Sequence of chain 1.B:
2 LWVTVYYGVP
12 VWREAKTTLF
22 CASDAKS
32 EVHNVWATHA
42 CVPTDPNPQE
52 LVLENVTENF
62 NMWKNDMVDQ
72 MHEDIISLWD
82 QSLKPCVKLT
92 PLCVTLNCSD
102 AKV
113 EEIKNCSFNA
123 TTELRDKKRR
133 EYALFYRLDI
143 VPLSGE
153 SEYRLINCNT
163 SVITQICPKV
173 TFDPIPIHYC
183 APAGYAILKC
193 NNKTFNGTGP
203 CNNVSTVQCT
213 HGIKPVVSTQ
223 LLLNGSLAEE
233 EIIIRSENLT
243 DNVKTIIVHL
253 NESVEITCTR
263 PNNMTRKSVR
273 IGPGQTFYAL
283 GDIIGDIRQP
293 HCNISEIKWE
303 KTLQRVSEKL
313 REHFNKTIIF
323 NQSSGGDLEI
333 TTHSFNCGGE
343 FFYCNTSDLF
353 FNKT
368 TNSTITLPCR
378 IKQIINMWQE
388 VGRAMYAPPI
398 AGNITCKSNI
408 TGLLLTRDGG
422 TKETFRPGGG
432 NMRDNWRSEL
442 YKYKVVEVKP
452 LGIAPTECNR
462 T

This small molecule binds to this protein.
Small molecule (SMILES): CC(=O)N[C@@H]1[C@@H](O)[C@H](O)[C@@H](CO)O[C@H]1O

Binding-site contacts:
Ligand atom C8 contacts residue ASN204 of chain 1.B at 3.4 Å.
Ligand atom C1 contacts residue ASN194 of chain 1.B at 1.4 Å.
Ligand atom C1 contacts residue LYS195 of chain 1.B at 4.4 Å.
Ligand atom C4 contacts residue ASN194 of chain 1.B at 4.2 Å.
Ligand atom O6 contacts residue NAG1 of chain 1.S at 3.3 Å.
Ligand atom N2 contacts residue ASN194 of chain 1.B at 2.9 Å (h-bond).
Ligand atom C7 contacts residue ASN194 of chain 1.B at 3.6 Å.
Ligand atom C2 contacts residue ASN204 of chain 1.B at 4.2 Å.
Ligand atom C3 contacts residue ASN194 of chain 1.B at 3.8 Å.
Ligand atom C7 contacts residue ASN204 of chain 1.B at 4.4 Å.
Ligand atom C2 contacts residue ASN194 of chain 1.B at 2.5 Å.
Ligand atom O5 contacts residue ASN194 of chain 1.B at 2.4 Å (h-bond).
Ligand atom O6 contacts residue ASN194 of chain 1.B at 4.2 Å.
Ligand atom O7 contacts residue NAG1 of chain 1.TA at 3.5 Å.
Ligand atom C8 contacts residue ASN194 of chain 1.B at 4.0 Å.
Ligand atom C5 contacts residue ASN194 of chain 1.B at 3.6 Å.
Ligand atom C6 contacts residue NAG1 of chain 1.S at 4.2 Å.